This small molecule binds to this protein.
Small molecule (SMILES): CC[C@H](C)[C@H](NC(=O)CN)C(=O)NCC(=O)N[C@@H](Cc1ccccc1)C(=O)NCC(=O)N[C@@H](C)C(=O)N[C@H](C(=O)N[C@H](C(=O)N[C@@H](C)C=O)C(C)C)[C@@H](C)O

Sequence of chain 1.B:
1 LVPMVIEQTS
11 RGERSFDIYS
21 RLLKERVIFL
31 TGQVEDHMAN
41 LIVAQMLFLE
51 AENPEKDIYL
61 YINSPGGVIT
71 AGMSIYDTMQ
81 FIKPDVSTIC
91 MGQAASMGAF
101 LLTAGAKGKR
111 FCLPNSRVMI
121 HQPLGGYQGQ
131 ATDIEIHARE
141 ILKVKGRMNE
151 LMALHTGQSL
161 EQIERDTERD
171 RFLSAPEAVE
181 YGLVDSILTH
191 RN

Sequence of chain 1.A:
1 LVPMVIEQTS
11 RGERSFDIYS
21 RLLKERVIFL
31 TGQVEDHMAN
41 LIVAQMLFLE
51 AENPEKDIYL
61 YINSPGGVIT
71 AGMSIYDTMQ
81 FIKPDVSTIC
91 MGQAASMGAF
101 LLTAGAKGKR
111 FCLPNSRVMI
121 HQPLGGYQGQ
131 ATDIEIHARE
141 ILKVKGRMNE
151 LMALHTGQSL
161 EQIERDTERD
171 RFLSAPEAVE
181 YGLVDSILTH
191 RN

Binding-site contacts:
Ligand atom C contacts residue ARG191 of chain 1.B at 4.0 Å.
Ligand atom CE1 contacts residue PHE81 of chain 1.A at 3.6 Å (hydrophobic).
Ligand atom CA contacts residue ARG191 of chain 1.B at 3.9 Å.
Ligand atom CD2 contacts residue TYR61 of chain 1.B at 3.6 Å (hydrophobic).
Ligand atom O contacts residue ALA51 of chain 1.A at 3.9 Å.
Ligand atom CA contacts residue ARG191 of chain 1.B at 4.0 Å.
Ligand atom CG2 contacts residue ARG191 of chain 1.B at 4.0 Å.
Ligand atom CD1 contacts residue GLU25 of chain 1.B at 3.6 Å.
Ligand atom O contacts residue ARG191 of chain 1.B at 3.0 Å (salt-bridge).
Ligand atom CA contacts residue TYR61 of chain 1.B at 3.0 Å (hydrophobic).
Ligand atom CE2 contacts residue MET91 of chain 1.B at 3.6 Å (hydrophobic).
Ligand atom CB contacts residue ILE89 of chain 1.B at 3.7 Å (hydrophobic).
Ligand atom O contacts residue ARG191 of chain 1.B at 3.4 Å (salt-bridge).
Ligand atom O contacts residue ARG191 of chain 1.B at 3.0 Å (salt-bridge).
Ligand atom CZ contacts residue THR78 of chain 1.A at 3.8 Å.
Ligand atom O contacts residue PHE81 of chain 1.A at 3.9 Å.
Ligand atom CG2 contacts residue LEU22 of chain 1.B at 4.0 Å (hydrophobic).
Ligand atom CA contacts residue GLU25 of chain 1.B at 3.7 Å.
Ligand atom CE2 contacts residue LEU47 of chain 1.A at 3.8 Å (hydrophobic).
Ligand atom CZ contacts residue LEU47 of chain 1.A at 3.9 Å (hydrophobic).
Ligand atom CE2 contacts residue TYR61 of chain 1.B at 4.0 Å (hydrophobic).
Ligand atom O contacts residue LEU47 of chain 1.A at 3.7 Å.
Ligand atom CA contacts residue TYR59 of chain 1.B at 4.0 Å (hydrophobic).
Ligand atom CZ contacts residue LEU113 of chain 1.B at 4.0 Å (hydrophobic).
Ligand atom C contacts residue TYR61 of chain 1.B at 3.3 Å (hydrophobic).
Ligand atom CD1 contacts residue PHE81 of chain 1.A at 3.4 Å (hydrophobic).
Ligand atom CG2 contacts residue LEU47 of chain 1.A at 3.5 Å (hydrophobic).
Ligand atom C contacts residue ARG191 of chain 1.B at 4.0 Å.
Ligand atom CG1 contacts residue ALA51 of chain 1.A at 3.8 Å (hydrophobic).
Ligand atom CA contacts residue ALA51 of chain 1.A at 3.9 Å (hydrophobic).
Ligand atom CG1 contacts residue GLU25 of chain 1.B at 3.9 Å.
Ligand atom O contacts residue LYS83 of chain 1.A at 3.4 Å (salt-bridge).
Ligand atom CG1 contacts residue ALA51 of chain 1.A at 3.8 Å (hydrophobic).
Ligand atom CB contacts residue LEU188 of chain 1.B at 3.9 Å (hydrophobic).
Ligand atom CD1 contacts residue ARG21 of chain 1.B at 3.6 Å.
Ligand atom N contacts residue TYR61 of chain 1.B at 2.6 Å (h-bond).
Ligand atom C contacts residue PRO54 of chain 1.A at 3.8 Å (hydrophobic).
Ligand atom CA contacts residue TYR61 of chain 1.B at 3.8 Å (hydrophobic).
Ligand atom CG2 contacts residue PHE48 of chain 1.A at 3.8 Å (hydrophobic).
Ligand atom CB contacts residue TYR61 of chain 1.B at 3.8 Å (hydrophobic).